Binding-site contacts:
Ligand atom CAI contacts residue ASP178 of chain 2.A at 3.9 Å.
Ligand atom NAP contacts residue ALA66 of chain 2.A at 3.9 Å.
Ligand atom CAK contacts residue PHE115 of chain 2.A at 3.6 Å (hydrophobic).
Ligand atom CAS contacts residue ALA66 of chain 2.A at 3.8 Å (hydrophobic).
Ligand atom NAA contacts residue LEU167 of chain 2.A at 3.5 Å.
Ligand atom CAW contacts residue CYS116 of chain 2.A at 3.5 Å (hydrophobic).
Ligand atom NAA contacts residue ALA66 of chain 2.A at 3.8 Å.
Ligand atom NAB contacts residue LEU45 of chain 2.A at 2.6 Å (h-bond).
Ligand atom FAF contacts residue LEU167 of chain 2.A at 3.3 Å.
Ligand atom CAM contacts residue GLY119 of chain 2.A at 3.7 Å.
Ligand atom NAA contacts residue ILE113 of chain 2.A at 3.6 Å.
Ligand atom NBA contacts residue LEU167 of chain 2.A at 3.3 Å.
Ligand atom NBA contacts residue ALA66 of chain 2.A at 3.5 Å.
Ligand atom NAO contacts residue LEU167 of chain 2.A at 3.7 Å.
Ligand atom CAT contacts residue ALA66 of chain 2.A at 3.5 Å (hydrophobic).
Ligand atom CAK contacts residue GLY119 of chain 2.A at 3.7 Å.
Ligand atom CAT contacts residue LEU167 of chain 2.A at 3.2 Å (hydrophobic).
Ligand atom NAO contacts residue CYS116 of chain 2.A at 3.0 Å (h-bond).
Ligand atom CAM contacts residue LEU45 of chain 2.A at 3.9 Å (hydrophobic).
Ligand atom FAG contacts residue VAL53 of chain 2.A at 3.0 Å.
Ligand atom NAA contacts residue GLU114 of chain 2.A at 2.7 Å (salt-bridge).
Ligand atom CAL contacts residue LEU45 of chain 2.A at 3.8 Å (hydrophobic).
Ligand atom CAK contacts residue CYS116 of chain 2.A at 3.3 Å (hydrophobic).
Ligand atom NAP contacts residue LEU167 of chain 2.A at 3.8 Å.
Ligand atom CAH contacts residue ASP178 of chain 2.A at 3.9 Å.
Ligand atom CAI contacts residue ASN165 of chain 2.A at 3.5 Å.
Ligand atom NAR contacts residue CYS116 of chain 2.A at 2.8 Å (h-bond).
Ligand atom NAO contacts residue PHE115 of chain 2.A at 3.8 Å.
Ligand atom CAN contacts residue LEU45 of chain 2.A at 3.7 Å (hydrophobic).
Ligand atom NAR contacts residue PHE115 of chain 2.A at 3.4 Å.
Ligand atom CAS contacts residue LEU167 of chain 2.A at 3.6 Å (hydrophobic).
Ligand atom CAJ contacts residue LYS68 of chain 2.A at 3.8 Å.
Ligand atom CAW contacts residue LEU45 of chain 2.A at 3.9 Å (hydrophobic).
Ligand atom CAX contacts residue CYS116 of chain 2.A at 3.7 Å (hydrophobic).
Ligand atom CAW contacts residue PHE115 of chain 2.A at 3.8 Å (hydrophobic).
Ligand atom CAK contacts residue LEU45 of chain 2.A at 3.9 Å (hydrophobic).
Ligand atom CAT contacts residue GLU114 of chain 2.A at 3.8 Å.
Ligand atom FAG contacts residue LYS68 of chain 2.A at 3.9 Å.
Ligand atom FAF contacts residue GLY164 of chain 2.A at 3.5 Å.
Ligand atom CAW contacts residue GLY119 of chain 2.A at 3.9 Å.

A small-molecule ligand and the protein it binds are described below.
Small molecule (SMILES): Nc1nc(Nc2ccc(S(N)(=O)=O)cc2)nn1C(=S)Nc1c(F)cccc1F

Sequence of chain 2.A:
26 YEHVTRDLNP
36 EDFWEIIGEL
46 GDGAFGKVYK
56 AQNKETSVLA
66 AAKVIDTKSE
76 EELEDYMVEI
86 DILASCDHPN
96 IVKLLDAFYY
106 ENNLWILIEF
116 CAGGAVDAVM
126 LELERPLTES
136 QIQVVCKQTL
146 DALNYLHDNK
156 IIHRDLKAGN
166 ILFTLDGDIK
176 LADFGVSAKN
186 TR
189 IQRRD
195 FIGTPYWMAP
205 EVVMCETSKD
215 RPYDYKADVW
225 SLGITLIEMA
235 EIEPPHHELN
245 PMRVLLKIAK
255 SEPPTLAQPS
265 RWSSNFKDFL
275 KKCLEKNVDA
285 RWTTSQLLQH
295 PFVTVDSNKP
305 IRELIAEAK